Sequence of chain 1.A:
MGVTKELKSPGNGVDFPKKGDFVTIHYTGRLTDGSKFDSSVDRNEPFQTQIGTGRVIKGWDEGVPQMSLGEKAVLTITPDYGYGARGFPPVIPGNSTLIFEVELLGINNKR

A small-molecule ligand and the protein it binds are described below.
Small molecule (SMILES): C=CC[C@@H]1/C=C(\C)C[C@H](C)C[C@H](OC)[C@H]2O[C@@](O)(C(=O)C(=O)N3CCCC[C@H]3C(=O)O[C@H](/C(C)=C/[C@@H]3CC[C@@H](O)[C@H](OC)C3)[C@H](C)[C@@H](O)C/C1=N/NC(C)=O)[C@H](C)C[C@@H]2OC

Binding-site contacts:
Ligand atom O5 contacts residue VAL59 of chain 1.A at 3.1 Å.
Ligand atom C14 contacts residue PHE50 of chain 1.A at 3.8 Å (hydrophobic).
Ligand atom C15 contacts residue TRP63 of chain 1.A at 3.7 Å (hydrophobic).
Ligand atom C18 contacts residue ARG58 of chain 1.A at 3.9 Å.
Ligand atom O12 contacts residue PHE91 of chain 1.A at 3.8 Å.
Ligand atom C16 contacts residue TRP63 of chain 1.A at 3.5 Å (hydrophobic).
Ligand atom C35 contacts residue ILE95 of chain 1.A at 3.8 Å (hydrophobic).
Ligand atom O11 contacts residue PHE40 of chain 1.A at 3.5 Å.
Ligand atom C36 contacts residue ASP41 of chain 1.A at 3.5 Å.
Ligand atom O4 contacts residue TYR86 of chain 1.A at 2.7 Å (h-bond).
Ligand atom O10 contacts residue ASP41 of chain 1.A at 2.9 Å (salt-bridge).
Ligand atom C15 contacts residue VAL59 of chain 1.A at 3.8 Å (hydrophobic).
Ligand atom O11 contacts residue ASP41 of chain 1.A at 3.2 Å (salt-bridge).
Ligand atom O5 contacts residue TYR86 of chain 1.A at 3.8 Å.
Ligand atom C30 contacts residue ASP41 of chain 1.A at 3.6 Å.
Ligand atom C32 contacts residue PHE91 of chain 1.A at 3.7 Å (hydrophobic).
Ligand atom N1 contacts residue TYR86 of chain 1.A at 3.7 Å.
Ligand atom C12 contacts residue TYR86 of chain 1.A at 3.3 Å (hydrophobic).
Ligand atom C37 contacts residue ASP41 of chain 1.A at 3.7 Å.
Ligand atom C9 contacts residue ARG58 of chain 1.A at 3.8 Å.
Ligand atom C28 contacts residue ASP41 of chain 1.A at 3.9 Å.
Ligand atom C13 contacts residue TYR30 of chain 1.A at 3.8 Å (hydrophobic).
Ligand atom C8 contacts residue PHE91 of chain 1.A at 3.8 Å (hydrophobic).
Ligand atom O6 contacts residue ARG58 of chain 1.A at 2.8 Å (salt-bridge).
Ligand atom O11 contacts residue TYR30 of chain 1.A at 3.5 Å.
Ligand atom C3 contacts residue TYR86 of chain 1.A at 3.9 Å (hydrophobic).
Ligand atom C26 contacts residue PHE50 of chain 1.A at 3.9 Å (hydrophobic).
Ligand atom O3 contacts residue TYR86 of chain 1.A at 3.7 Å.
Ligand atom C11 contacts residue TYR86 of chain 1.A at 3.5 Å (hydrophobic).
Ligand atom O9 contacts residue ASP41 of chain 1.A at 3.3 Å (salt-bridge).
Ligand atom C3 contacts residue GLY85 of chain 1.A at 3.6 Å.
Ligand atom O4 contacts residue PHE103 of chain 1.A at 3.6 Å.
Ligand atom C8 contacts residue TYR86 of chain 1.A at 3.4 Å (hydrophobic).
Ligand atom C14 contacts residue TYR30 of chain 1.A at 3.7 Å (hydrophobic).
Ligand atom C29 contacts residue ASP41 of chain 1.A at 3.4 Å.
Ligand atom C44 contacts residue PHE50 of chain 1.A at 3.8 Å (hydrophobic).
Ligand atom C6 contacts residue ARG58 of chain 1.A at 3.6 Å.
Ligand atom O5 contacts residue ILE60 of chain 1.A at 2.9 Å (h-bond).
Ligand atom C15 contacts residue PHE50 of chain 1.A at 3.6 Å (hydrophobic).
Ligand atom C10 contacts residue TYR86 of chain 1.A at 3.4 Å (hydrophobic).